Sequence of chain 1.C:
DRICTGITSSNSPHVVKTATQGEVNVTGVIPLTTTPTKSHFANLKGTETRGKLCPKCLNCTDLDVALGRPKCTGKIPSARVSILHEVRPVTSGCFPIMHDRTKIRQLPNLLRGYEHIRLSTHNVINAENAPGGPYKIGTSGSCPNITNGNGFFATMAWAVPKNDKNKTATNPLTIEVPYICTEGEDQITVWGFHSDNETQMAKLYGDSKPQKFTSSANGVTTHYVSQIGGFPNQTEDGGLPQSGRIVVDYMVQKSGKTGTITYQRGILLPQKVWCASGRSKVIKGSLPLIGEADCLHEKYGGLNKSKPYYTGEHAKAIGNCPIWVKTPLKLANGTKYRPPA

Binding-site contacts:
Ligand atom C8 contacts residue ASN304 of chain 1.C at 3.4 Å.
Ligand atom C5 contacts residue ASN304 of chain 1.C at 3.6 Å.
Ligand atom O7 contacts residue LEU303 of chain 1.C at 4.5 Å.
Ligand atom O5 contacts residue ASN304 of chain 1.C at 2.4 Å (h-bond).
Ligand atom C4 contacts residue GLU292 of chain 1.C at 4.5 Å.
Ligand atom C1 contacts residue GLU292 of chain 1.C at 4.0 Å.
Ligand atom N2 contacts residue ASN304 of chain 1.C at 2.6 Å (h-bond).
Ligand atom C2 contacts residue GLU292 of chain 1.C at 3.8 Å.
Ligand atom O7 contacts residue ASN304 of chain 1.C at 3.8 Å.
Ligand atom O3 contacts residue GLU292 of chain 1.C at 3.8 Å.
Ligand atom N2 contacts residue GLU292 of chain 1.C at 3.6 Å (salt-bridge).
Ligand atom O7 contacts residue GLY302 of chain 1.C at 4.5 Å.
Ligand atom C1 contacts residue ASN304 of chain 1.C at 1.4 Å.
Ligand atom C3 contacts residue ASN304 of chain 1.C at 3.6 Å.
Ligand atom C4 contacts residue ASN304 of chain 1.C at 4.1 Å.
Ligand atom C7 contacts residue ASN304 of chain 1.C at 3.0 Å.
Ligand atom C3 contacts residue GLU292 of chain 1.C at 3.3 Å.
Ligand atom C2 contacts residue ASN304 of chain 1.C at 2.2 Å.

A small-molecule ligand and the protein it binds are described below.
Small molecule (SMILES): CC(=O)N[C@@H]1[C@@H](O)[C@H](O)[C@@H](CO)O[C@H]1O